Binding-site contacts:
Ligand atom C3' contacts residue W0F1 of chain 1.MB at 3.8 Å.
Ligand atom O3' contacts residue ARG460 of chain 1.HA at 3.8 Å.
Ligand atom C2 contacts residue W0F1 of chain 1.MB at 3.8 Å.
Ligand atom C8 contacts residue W0F1 of chain 1.MB at 3.9 Å.
Ligand atom O5' contacts residue LYS942 of chain 1.IA at 3.7 Å.
Ligand atom OP1 contacts residue GLN468 of chain 1.IA at 3.6 Å.
Ligand atom O3' contacts residue ASP499 of chain 1.HA at 3.0 Å (salt-bridge).
Ligand atom O6 contacts residue W0F1 of chain 1.MB at 3.0 Å (h-bond).
Ligand atom N7 contacts residue W0F1 of chain 1.MB at 3.8 Å.
Ligand atom OP1 contacts residue LYS934 of chain 1.IA at 3.1 Å (salt-bridge).
Ligand atom C5' contacts residue GLN468 of chain 1.IA at 3.6 Å.
Ligand atom N9 contacts residue W0F1 of chain 1.MB at 3.9 Å.
Ligand atom OP1 contacts residue GLU516 of chain 1.IA at 3.4 Å (salt-bridge).
Ligand atom CA' contacts residue ASP499 of chain 1.HA at 3.7 Å.
Ligand atom P contacts residue LYS942 of chain 1.IA at 3.6 Å.
Ligand atom N3 contacts residue W0F1 of chain 1.MB at 3.9 Å.
Ligand atom OP1 contacts residue GLN731 of chain 1.IA at 2.9 Å (h-bond).
Ligand atom CA' contacts residue W0F1 of chain 1.MB at 3.3 Å.
Ligand atom O2' contacts residue ASP499 of chain 1.HA at 3.9 Å.
Ligand atom O3' contacts residue MG1 of chain 1.LB at 3.0 Å.
Ligand atom C5 contacts residue W0F1 of chain 1.MB at 3.6 Å.
Ligand atom N2 contacts residue W0F1 of chain 1.MB at 3.9 Å.
Ligand atom P contacts residue GLN731 of chain 1.IA at 3.5 Å.
Ligand atom C6 contacts residue W0F1 of chain 1.MB at 3.3 Å.
Ligand atom C2' contacts residue ARG460 of chain 1.HA at 3.8 Å.
Ligand atom O3' contacts residue GLN731 of chain 1.IA at 2.8 Å (h-bond).
Ligand atom OP2 contacts residue LYS942 of chain 1.IA at 3.9 Å.
Ligand atom C4' contacts residue HIS1053 of chain 1.IA at 3.6 Å.
Ligand atom N1 contacts residue W0F1 of chain 1.MB at 3.5 Å.
Ligand atom OP1 contacts residue LYS942 of chain 1.IA at 3.0 Å (salt-bridge).
Ligand atom O2' contacts residue LYS1052 of chain 1.IA at 3.5 Å (salt-bridge).
Ligand atom CA' contacts residue MG1 of chain 1.LB at 3.2 Å.
Ligand atom CA' contacts residue ARG460 of chain 1.HA at 3.4 Å.
Ligand atom C5' contacts residue HIS1053 of chain 1.IA at 3.5 Å.
Ligand atom C2' contacts residue W0F1 of chain 1.MB at 3.3 Å.
Ligand atom O2' contacts residue ARG460 of chain 1.HA at 2.5 Å (salt-bridge).
Ligand atom C4 contacts residue W0F1 of chain 1.MB at 3.7 Å.
Ligand atom O3' contacts residue GLN468 of chain 1.IA at 3.8 Å.
Ligand atom O2' contacts residue LYS1058 of chain 1.IA at 3.5 Å (salt-bridge).
Ligand atom O2' contacts residue W0F1 of chain 1.MB at 3.8 Å.

Sequence of chain 1.IA:
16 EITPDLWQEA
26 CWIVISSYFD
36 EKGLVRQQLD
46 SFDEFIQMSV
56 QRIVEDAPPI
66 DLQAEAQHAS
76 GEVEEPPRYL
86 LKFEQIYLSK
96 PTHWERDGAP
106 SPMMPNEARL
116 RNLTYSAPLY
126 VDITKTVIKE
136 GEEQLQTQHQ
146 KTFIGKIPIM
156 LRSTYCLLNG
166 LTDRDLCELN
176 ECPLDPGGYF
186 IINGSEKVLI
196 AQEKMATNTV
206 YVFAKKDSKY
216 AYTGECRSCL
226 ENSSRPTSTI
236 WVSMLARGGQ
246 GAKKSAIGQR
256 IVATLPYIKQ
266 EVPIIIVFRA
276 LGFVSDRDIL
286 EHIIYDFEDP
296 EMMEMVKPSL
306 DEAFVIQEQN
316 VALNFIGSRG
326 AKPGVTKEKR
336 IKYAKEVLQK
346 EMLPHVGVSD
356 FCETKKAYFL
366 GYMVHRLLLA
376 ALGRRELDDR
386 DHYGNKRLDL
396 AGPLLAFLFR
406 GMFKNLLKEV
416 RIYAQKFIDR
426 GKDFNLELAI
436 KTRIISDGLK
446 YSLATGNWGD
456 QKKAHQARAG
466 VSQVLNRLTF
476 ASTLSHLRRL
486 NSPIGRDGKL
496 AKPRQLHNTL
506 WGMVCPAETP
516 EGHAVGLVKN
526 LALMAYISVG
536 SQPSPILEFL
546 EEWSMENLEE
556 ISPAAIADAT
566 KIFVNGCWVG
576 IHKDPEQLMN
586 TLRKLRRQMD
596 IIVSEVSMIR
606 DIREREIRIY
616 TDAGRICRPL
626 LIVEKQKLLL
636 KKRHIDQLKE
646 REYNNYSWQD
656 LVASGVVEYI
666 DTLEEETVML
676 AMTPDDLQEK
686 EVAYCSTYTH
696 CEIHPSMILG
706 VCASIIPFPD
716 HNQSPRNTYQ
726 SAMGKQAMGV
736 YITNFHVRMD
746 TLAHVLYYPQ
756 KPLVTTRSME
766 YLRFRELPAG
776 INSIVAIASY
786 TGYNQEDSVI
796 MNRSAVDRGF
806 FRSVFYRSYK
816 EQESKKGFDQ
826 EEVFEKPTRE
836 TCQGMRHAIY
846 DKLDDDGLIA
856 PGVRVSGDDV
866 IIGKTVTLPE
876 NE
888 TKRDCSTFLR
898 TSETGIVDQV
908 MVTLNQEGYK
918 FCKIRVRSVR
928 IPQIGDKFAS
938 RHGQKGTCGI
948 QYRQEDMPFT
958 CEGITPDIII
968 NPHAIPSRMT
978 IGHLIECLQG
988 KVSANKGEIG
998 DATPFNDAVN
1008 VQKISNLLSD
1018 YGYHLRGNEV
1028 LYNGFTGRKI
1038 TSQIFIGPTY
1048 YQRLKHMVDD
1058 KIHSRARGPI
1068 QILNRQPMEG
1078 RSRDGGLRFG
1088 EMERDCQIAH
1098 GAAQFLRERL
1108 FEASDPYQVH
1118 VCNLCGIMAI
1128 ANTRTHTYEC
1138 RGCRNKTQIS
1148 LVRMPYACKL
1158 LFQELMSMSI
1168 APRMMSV

Sequence of chain 1.HA:
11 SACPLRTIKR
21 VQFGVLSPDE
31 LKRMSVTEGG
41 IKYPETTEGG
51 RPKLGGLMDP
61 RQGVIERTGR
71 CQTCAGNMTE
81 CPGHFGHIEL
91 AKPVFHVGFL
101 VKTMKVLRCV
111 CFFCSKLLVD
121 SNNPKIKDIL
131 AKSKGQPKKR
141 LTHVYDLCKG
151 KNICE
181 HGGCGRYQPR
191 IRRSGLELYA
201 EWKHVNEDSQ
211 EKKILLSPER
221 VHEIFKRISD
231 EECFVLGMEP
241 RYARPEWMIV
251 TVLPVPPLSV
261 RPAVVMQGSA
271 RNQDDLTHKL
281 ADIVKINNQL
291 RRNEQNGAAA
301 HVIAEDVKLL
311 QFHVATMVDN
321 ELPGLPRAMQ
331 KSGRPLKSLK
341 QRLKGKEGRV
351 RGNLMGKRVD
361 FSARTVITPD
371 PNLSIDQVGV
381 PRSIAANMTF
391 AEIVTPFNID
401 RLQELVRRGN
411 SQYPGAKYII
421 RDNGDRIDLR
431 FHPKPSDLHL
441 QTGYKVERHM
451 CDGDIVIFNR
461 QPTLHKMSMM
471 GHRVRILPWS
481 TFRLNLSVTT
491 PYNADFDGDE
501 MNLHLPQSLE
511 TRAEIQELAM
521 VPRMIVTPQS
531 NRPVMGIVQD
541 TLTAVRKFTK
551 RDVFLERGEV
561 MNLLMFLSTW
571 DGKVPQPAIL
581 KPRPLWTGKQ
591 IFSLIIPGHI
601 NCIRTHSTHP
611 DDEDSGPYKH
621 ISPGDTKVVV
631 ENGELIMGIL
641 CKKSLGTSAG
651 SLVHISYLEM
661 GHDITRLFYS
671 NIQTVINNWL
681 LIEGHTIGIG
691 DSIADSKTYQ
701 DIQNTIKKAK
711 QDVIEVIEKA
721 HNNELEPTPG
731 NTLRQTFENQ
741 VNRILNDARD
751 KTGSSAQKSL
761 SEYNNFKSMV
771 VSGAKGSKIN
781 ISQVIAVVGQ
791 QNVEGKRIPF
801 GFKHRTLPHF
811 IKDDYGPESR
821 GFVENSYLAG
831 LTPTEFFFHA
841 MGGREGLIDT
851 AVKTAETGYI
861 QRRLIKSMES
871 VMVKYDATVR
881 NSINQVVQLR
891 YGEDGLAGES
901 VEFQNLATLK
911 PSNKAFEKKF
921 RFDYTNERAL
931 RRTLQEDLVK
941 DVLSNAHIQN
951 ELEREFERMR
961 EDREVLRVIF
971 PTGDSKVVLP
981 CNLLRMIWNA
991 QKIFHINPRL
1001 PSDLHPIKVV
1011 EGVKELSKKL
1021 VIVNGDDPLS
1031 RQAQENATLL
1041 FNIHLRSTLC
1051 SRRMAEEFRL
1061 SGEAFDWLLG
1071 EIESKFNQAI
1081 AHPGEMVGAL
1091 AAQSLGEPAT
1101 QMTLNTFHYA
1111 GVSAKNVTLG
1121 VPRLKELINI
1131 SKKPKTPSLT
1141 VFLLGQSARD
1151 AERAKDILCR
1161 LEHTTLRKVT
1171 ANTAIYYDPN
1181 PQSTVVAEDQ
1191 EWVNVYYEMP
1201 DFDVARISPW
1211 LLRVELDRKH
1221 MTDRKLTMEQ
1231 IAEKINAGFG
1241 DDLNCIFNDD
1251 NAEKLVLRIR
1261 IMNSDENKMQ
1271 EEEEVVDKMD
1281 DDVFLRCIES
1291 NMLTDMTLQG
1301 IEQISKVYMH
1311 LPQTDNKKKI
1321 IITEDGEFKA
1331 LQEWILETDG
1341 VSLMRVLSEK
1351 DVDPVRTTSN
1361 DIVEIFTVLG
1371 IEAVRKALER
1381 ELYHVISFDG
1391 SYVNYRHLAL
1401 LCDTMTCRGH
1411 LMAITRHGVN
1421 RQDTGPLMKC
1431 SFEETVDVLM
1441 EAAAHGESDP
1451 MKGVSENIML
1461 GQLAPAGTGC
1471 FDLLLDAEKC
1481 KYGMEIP

A protein and the small-molecule ligand that binds it are described below.
Small molecule (SMILES): CO[C@H]1[C@@H](O)[C@H](n2cnc3c(=O)[nH]c(N)nc32)O[C@@H]1CO[P](=O)(O)O[C@H]1[C@@H](O)[C@H](n2cnc3c(N)ncnc32)O[C@@H]1CO[P](=O)(O)O[C@H]1[C@@H](O)[C@H](n2ccc(N)nc2=O)O[C@@H]1CO[P](=O)(O)O[C@H]1[C@@H](O)[C@H](n2ccc(=O)[nH]c2=O)O[C@@H]1CO[P](=O)(O)O[C@H]1[C@@H](O)[C@H](n2cnc3c(N)ncnc32)O[C@@H]1CO[P](=O)(O)O[P](=O)(O)OP(=O)(O)O